Sequence of chain 1.V:
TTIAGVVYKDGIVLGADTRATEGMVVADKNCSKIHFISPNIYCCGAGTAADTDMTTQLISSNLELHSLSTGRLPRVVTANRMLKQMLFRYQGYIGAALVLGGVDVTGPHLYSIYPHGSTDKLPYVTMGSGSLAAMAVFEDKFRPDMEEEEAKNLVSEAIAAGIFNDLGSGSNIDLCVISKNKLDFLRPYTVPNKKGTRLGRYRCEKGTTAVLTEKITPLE

Binding-site contacts:
Ligand atom C2 contacts residue THR21 of chain 1.BA at 3.8 Å.
Ligand atom O19 contacts residue THR20 of chain 1.BA at 3.2 Å.
Ligand atom O8 contacts residue SER48 of chain 1.BA at 3.7 Å.
Ligand atom C5 contacts residue TYR114 of chain 1.V at 3.6 Å (hydrophobic).
Ligand atom O27 contacts residue SER46 of chain 1.BA at 3.6 Å.
Ligand atom C18 contacts residue GLY47 of chain 1.BA at 3.6 Å.
Ligand atom O28 contacts residue SER169 of chain 1.BA at 3.6 Å.
Ligand atom O19 contacts residue THR21 of chain 1.BA at 2.8 Å (h-bond).
Ligand atom C20 contacts residue HIS116 of chain 1.V at 3.7 Å.
Ligand atom C21 contacts residue LYS33 of chain 1.BA at 3.9 Å.
Ligand atom C3 contacts residue ARG45 of chain 1.BA at 3.6 Å.
Ligand atom N9 contacts residue THR21 of chain 1.BA at 2.8 Å (h-bond).
Ligand atom O27 contacts residue GLY47 of chain 1.BA at 2.8 Å (h-bond).
Ligand atom C12 contacts residue THR20 of chain 1.BA at 3.6 Å.
Ligand atom C22 contacts residue THR1 of chain 1.BA at 3.0 Å.
Ligand atom C10 contacts residue THR21 of chain 1.BA at 3.7 Å.
Ligand atom C7 contacts residue ALA49 of chain 1.BA at 4.0 Å (hydrophobic).
Ligand atom O27 contacts residue THR1 of chain 1.BA at 2.4 Å (h-bond).
Ligand atom C11 contacts residue THR21 of chain 1.BA at 4.0 Å.
Ligand atom C7 contacts residue THR21 of chain 1.BA at 3.7 Å.
Ligand atom C8 contacts residue GLY47 of chain 1.BA at 3.8 Å.
Ligand atom O28 contacts residue THR1 of chain 1.BA at 2.4 Å (h-bond).
Ligand atom C9 contacts residue GLY47 of chain 1.BA at 3.7 Å.
Ligand atom C22 contacts residue LYS33 of chain 1.BA at 4.0 Å.
Ligand atom C6 contacts residue SER118 of chain 1.V at 3.8 Å.
Ligand atom N20 contacts residue THR1 of chain 1.BA at 3.8 Å.
Ligand atom O12 contacts residue THR21 of chain 1.BA at 3.4 Å (h-bond).
Ligand atom C22 contacts residue GLY47 of chain 1.BA at 3.7 Å.
Ligand atom C16 contacts residue THR22 of chain 1.BA at 3.8 Å.
Ligand atom C21 contacts residue THR1 of chain 1.BA at 2.6 Å.
Ligand atom C1 contacts residue THR20 of chain 1.BA at 3.6 Å.
Ligand atom C3 contacts residue THR52 of chain 1.BA at 3.4 Å.
Ligand atom C12 contacts residue K1 of chain 1.FD at 3.7 Å.
Ligand atom C10 contacts residue GLY47 of chain 1.BA at 3.3 Å.
Ligand atom N20 contacts residue GLY47 of chain 1.BA at 2.8 Å (h-bond).
Ligand atom B26 contacts residue THR1 of chain 1.BA at 1.4 Å.
Ligand atom B26 contacts residue LYS33 of chain 1.BA at 3.8 Å.
Ligand atom C21 contacts residue ARG19 of chain 1.BA at 4.0 Å.
Ligand atom O8 contacts residue ALA49 of chain 1.BA at 2.9 Å (h-bond).
Ligand atom C21 contacts residue GLY47 of chain 1.BA at 3.7 Å.

Sequence of chain 1.BA:
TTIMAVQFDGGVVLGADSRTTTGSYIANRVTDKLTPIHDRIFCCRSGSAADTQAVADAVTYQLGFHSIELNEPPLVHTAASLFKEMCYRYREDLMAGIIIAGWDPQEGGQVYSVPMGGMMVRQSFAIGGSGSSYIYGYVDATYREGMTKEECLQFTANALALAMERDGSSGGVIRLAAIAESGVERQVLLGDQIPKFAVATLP

This protein binds this small molecule.
Small molecule (SMILES): CC(C)C[C@H](NC(=O)[C@@H](NC(=O)c1cccc(-c2ccccc2)n1)[C@H](C)O)B(O)O